Binding-site contacts:
Ligand atom C2 contacts residue GLY98 of chain 1.B at 4.0 Å.
Ligand atom O3 contacts residue THR226 of chain 1.B at 4.1 Å.
Ligand atom C4 contacts residue ARG228 of chain 1.B at 3.4 Å.
Ligand atom C4 contacts residue LEU99 of chain 1.B at 3.3 Å (hydrophobic).
Ligand atom C4 contacts residue ASN14 of chain 1.B at 3.9 Å.
Ligand atom C5 contacts residue LEU99 of chain 1.B at 3.9 Å (hydrophobic).
Ligand atom C4 contacts residue GLY227 of chain 1.B at 3.5 Å.
Ligand atom C6 contacts residue ASP208 of chain 1.B at 3.6 Å.
Ligand atom C5 contacts residue ASP208 of chain 1.B at 4.1 Å.
Ligand atom O5 contacts residue GLY98 of chain 1.B at 3.9 Å.
Ligand atom O6 contacts residue TYR12 of chain 1.B at 3.6 Å.
Ligand atom C3 contacts residue ARG228 of chain 1.B at 3.5 Å.
Ligand atom O5 contacts residue TYR100 of chain 1.B at 4.2 Å.
Ligand atom O6 contacts residue ALA207 of chain 1.B at 3.2 Å.
Ligand atom O6 contacts residue TYR100 of chain 1.B at 3.0 Å (h-bond).
Ligand atom O4 contacts residue ASP208 of chain 1.B at 2.6 Å (salt-bridge).
Ligand atom C6 contacts residue TYR100 of chain 1.B at 3.8 Å (hydrophobic).
Ligand atom C6 contacts residue ALA207 of chain 1.B at 3.7 Å (hydrophobic).
Ligand atom C3 contacts residue GLY227 of chain 1.B at 3.7 Å.
Ligand atom O3 contacts residue GLY227 of chain 1.B at 3.4 Å.
Ligand atom O3 contacts residue LEU99 of chain 1.B at 3.4 Å.
Ligand atom C3 contacts residue LEU99 of chain 1.B at 3.9 Å (hydrophobic).
Ligand atom O6 contacts residue ASP208 of chain 1.B at 2.7 Å (salt-bridge).
Ligand atom C4 contacts residue ASP208 of chain 1.B at 3.3 Å.
Ligand atom O6 contacts residue GLY98 of chain 1.B at 3.4 Å.
Ligand atom O4 contacts residue TYR12 of chain 1.B at 3.6 Å.
Ligand atom O3 contacts residue ARG228 of chain 1.B at 2.7 Å (salt-bridge).
Ligand atom O6 contacts residue LEU99 of chain 1.B at 3.1 Å (h-bond).
Ligand atom O4 contacts residue ASN14 of chain 1.B at 2.7 Å (h-bond).
Ligand atom O4 contacts residue LEU99 of chain 1.B at 4.2 Å.
Ligand atom O5 contacts residue LEU99 of chain 1.B at 2.9 Å (h-bond).
Ligand atom O4 contacts residue GLY227 of chain 1.B at 3.9 Å.
Ligand atom O4 contacts residue ARG228 of chain 1.B at 3.3 Å (salt-bridge).
Ligand atom C2 contacts residue GLY227 of chain 1.B at 3.9 Å.
Ligand atom O2 contacts residue GLY227 of chain 1.B at 4.3 Å.
Ligand atom C1 contacts residue LEU99 of chain 1.B at 3.5 Å (hydrophobic).
Ligand atom C6 contacts residue LEU99 of chain 1.B at 3.9 Å (hydrophobic).
Ligand atom C5 contacts residue TYR12 of chain 1.B at 4.2 Å (hydrophobic).
Ligand atom C6 contacts residue TYR12 of chain 1.B at 3.7 Å (hydrophobic).
Ligand atom C2 contacts residue LEU99 of chain 1.B at 4.0 Å (hydrophobic).

Sequence of chain 1.B:
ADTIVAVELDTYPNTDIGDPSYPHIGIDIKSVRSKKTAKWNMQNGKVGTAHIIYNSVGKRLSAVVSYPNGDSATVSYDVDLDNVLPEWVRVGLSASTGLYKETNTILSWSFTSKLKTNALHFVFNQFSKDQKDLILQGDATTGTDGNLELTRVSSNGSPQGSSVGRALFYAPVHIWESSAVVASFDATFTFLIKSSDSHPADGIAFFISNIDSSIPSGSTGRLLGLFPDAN

The small molecule below binds the protein below.
Small molecule (SMILES): OC[C@H]1O[C@H](O[C@H]2[C@H](O)[C@@H](O)CO[C@@H]2CO)[C@H](O)[C@@H](O)[C@@H]1O